Sequence of chain 3.C:
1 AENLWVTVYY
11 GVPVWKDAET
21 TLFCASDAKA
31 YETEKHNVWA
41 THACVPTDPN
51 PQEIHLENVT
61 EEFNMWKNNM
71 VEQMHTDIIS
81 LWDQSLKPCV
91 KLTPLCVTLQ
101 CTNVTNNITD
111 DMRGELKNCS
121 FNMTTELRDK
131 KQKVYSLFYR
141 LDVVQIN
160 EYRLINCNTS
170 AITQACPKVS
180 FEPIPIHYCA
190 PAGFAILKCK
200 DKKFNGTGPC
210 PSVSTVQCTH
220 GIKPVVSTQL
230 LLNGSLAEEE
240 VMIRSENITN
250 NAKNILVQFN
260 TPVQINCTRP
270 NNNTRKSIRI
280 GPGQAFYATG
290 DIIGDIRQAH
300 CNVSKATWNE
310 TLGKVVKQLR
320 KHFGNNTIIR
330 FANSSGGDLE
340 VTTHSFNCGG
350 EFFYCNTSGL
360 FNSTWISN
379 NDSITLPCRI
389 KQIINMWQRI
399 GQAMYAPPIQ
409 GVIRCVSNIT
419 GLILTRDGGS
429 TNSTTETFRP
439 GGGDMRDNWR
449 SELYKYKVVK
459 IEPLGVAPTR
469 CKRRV

Binding-site contacts:
Ligand atom O7 contacts residue SER90 of chain 3.D at 4.3 Å.
Ligand atom C8 contacts residue PHE114 of chain 3.L at 3.9 Å (hydrophobic).
Ligand atom C8 contacts residue TRP88 of chain 3.D at 3.9 Å (hydrophobic).
Ligand atom C8 contacts residue THR94 of chain 3.D at 4.4 Å.
Ligand atom O7 contacts residue PHE114 of chain 3.L at 3.5 Å.
Ligand atom C7 contacts residue ARG92 of chain 3.D at 4.4 Å.
Ligand atom N2 contacts residue ASN107 of chain 3.C at 3.0 Å (h-bond).
Ligand atom C7 contacts residue ASN107 of chain 3.C at 3.1 Å.
Ligand atom C3 contacts residue THR94 of chain 3.D at 4.1 Å.
Ligand atom C7 contacts residue PHE114 of chain 3.L at 3.9 Å (hydrophobic).
Ligand atom C1 contacts residue ILE108 of chain 3.C at 4.3 Å (hydrophobic).
Ligand atom O3 contacts residue THR115 of chain 3.L at 3.9 Å.
Ligand atom C8 contacts residue ASP89 of chain 3.D at 3.3 Å.
Ligand atom C5 contacts residue ILE108 of chain 3.C at 4.4 Å (hydrophobic).
Ligand atom N2 contacts residue THR94 of chain 3.D at 3.6 Å (h-bond).
Ligand atom C6 contacts residue THR109 of chain 3.C at 4.0 Å.
Ligand atom C5 contacts residue ASN107 of chain 3.C at 3.6 Å.
Ligand atom O5 contacts residue ILE108 of chain 3.C at 3.9 Å.
Ligand atom C7 contacts residue THR94 of chain 3.D at 4.4 Å.
Ligand atom C2 contacts residue THR94 of chain 3.D at 4.3 Å.
Ligand atom C7 contacts residue ASP89 of chain 3.D at 4.2 Å.
Ligand atom O7 contacts residue ASP89 of chain 3.D at 4.2 Å.
Ligand atom O6 contacts residue ILE108 of chain 3.C at 3.8 Å.
Ligand atom C4 contacts residue ASN107 of chain 3.C at 4.2 Å.
Ligand atom O7 contacts residue ASN107 of chain 3.C at 2.9 Å (h-bond).
Ligand atom C2 contacts residue ASN107 of chain 3.C at 2.5 Å.
Ligand atom C6 contacts residue ILE108 of chain 3.C at 3.9 Å (hydrophobic).
Ligand atom C8 contacts residue ASN107 of chain 3.C at 4.4 Å.
Ligand atom C1 contacts residue ASN107 of chain 3.C at 1.4 Å.
Ligand atom C3 contacts residue ASN107 of chain 3.C at 3.8 Å.
Ligand atom C8 contacts residue ARG92 of chain 3.D at 3.9 Å.
Ligand atom O5 contacts residue ASN107 of chain 3.C at 2.3 Å (h-bond).

Sequence of chain 3.L:
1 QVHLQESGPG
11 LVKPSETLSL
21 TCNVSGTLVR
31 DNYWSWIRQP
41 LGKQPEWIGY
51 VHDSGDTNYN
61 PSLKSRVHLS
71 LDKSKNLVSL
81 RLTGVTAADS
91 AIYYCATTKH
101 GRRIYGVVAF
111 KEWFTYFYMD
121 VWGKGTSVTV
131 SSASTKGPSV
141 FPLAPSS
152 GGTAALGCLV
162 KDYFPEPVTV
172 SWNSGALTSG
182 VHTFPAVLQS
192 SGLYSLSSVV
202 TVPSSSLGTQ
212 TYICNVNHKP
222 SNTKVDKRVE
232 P

Sequence of chain 3.D:
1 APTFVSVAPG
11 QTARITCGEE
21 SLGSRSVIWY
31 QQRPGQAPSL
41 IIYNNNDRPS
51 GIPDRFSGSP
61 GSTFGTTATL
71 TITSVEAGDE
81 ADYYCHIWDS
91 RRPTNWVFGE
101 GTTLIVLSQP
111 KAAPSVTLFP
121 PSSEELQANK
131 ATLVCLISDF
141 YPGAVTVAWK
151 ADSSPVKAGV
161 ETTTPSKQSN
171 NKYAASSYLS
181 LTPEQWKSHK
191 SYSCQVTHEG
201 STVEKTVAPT

The protein below binds the small molecule below.
Small molecule (SMILES): CC(=O)N[C@@H]1[C@@H](O)[C@H](O)[C@@H](CO)O[C@H]1O